Sequence of chain 1.A:
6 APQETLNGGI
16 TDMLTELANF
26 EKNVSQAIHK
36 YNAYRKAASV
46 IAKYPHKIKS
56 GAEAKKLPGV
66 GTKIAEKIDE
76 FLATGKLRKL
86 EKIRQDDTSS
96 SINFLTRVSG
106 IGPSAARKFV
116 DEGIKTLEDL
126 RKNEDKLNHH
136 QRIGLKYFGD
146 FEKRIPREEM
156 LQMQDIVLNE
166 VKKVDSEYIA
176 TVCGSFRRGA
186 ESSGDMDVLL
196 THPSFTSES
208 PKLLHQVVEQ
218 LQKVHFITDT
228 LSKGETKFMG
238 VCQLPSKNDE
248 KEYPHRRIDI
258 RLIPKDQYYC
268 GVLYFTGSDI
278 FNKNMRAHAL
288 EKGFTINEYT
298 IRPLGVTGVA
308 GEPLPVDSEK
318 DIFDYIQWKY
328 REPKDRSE

The small molecule below binds the protein below.
Small molecule (SMILES): Cc1cn([C@H]2C[C@H](O[P](=O)(O)OC[C@H]3O[C@@H](n4ccc(N)nc4=O)C[C@@H]3O[P](=O)(O)OC[C@H]3O[C@@H](n4cnc5c(=O)nc(N)[nH]c54)C[C@@H]3O[P](=O)(O)OC[C@H]3O[C@@H](n4cnc5c(=O)nc(N)[nH]c54)C[C@@H]3O)[C@@H](CO[P](=O)(O)O[C@H]3C[C@H](n4cnc5c(=O)nc(N)[nH]c54)O[C@@H]3COP(=O)(O)O)O2)c(=O)[nH]c1=O

Binding-site contacts:
Ligand atom OP1 contacts residue LEU62 of chain 1.A at 3.8 Å.
Ligand atom OP1 contacts residue GLY64 of chain 1.A at 2.8 Å (h-bond).
Ligand atom C8 contacts residue LYS35 of chain 1.A at 3.8 Å.
Ligand atom OP1 contacts residue NA1 of chain 1.F at 2.6 Å (h-bond).
Ligand atom OP2 contacts residue LYS68 of chain 1.A at 3.1 Å.
Ligand atom OP1 contacts residue THR67 of chain 1.A at 3.7 Å.
Ligand atom O3' contacts residue VAL65 of chain 1.A at 3.8 Å.
Ligand atom P contacts residue NA1 of chain 1.F at 3.6 Å.
Ligand atom O3' contacts residue LYS68 of chain 1.A at 3.9 Å.
Ligand atom OP2 contacts residue LYS68 of chain 1.A at 3.0 Å.
Ligand atom C3' contacts residue LYS68 of chain 1.A at 3.8 Å.
Ligand atom OP3 contacts residue LYS35 of chain 1.A at 2.8 Å (salt-bridge).
Ligand atom O3' contacts residue ILE69 of chain 1.A at 3.5 Å.
Ligand atom OP1 contacts residue ILE69 of chain 1.A at 2.9 Å (h-bond).
Ligand atom OP2 contacts residue THR67 of chain 1.A at 3.7 Å.
Ligand atom OP1 contacts residue GLY66 of chain 1.A at 2.8 Å (h-bond).
Ligand atom P contacts residue GLY64 of chain 1.A at 3.9 Å.
Ligand atom P contacts residue LYS68 of chain 1.A at 3.8 Å.
Ligand atom P contacts residue LYS35 of chain 1.A at 3.7 Å.
Ligand atom O3' contacts residue GLY64 of chain 1.A at 3.4 Å.
Ligand atom O5' contacts residue GLY66 of chain 1.A at 3.4 Å.
Ligand atom P contacts residue GLY66 of chain 1.A at 3.5 Å.
Ligand atom OP1 contacts residue PRO63 of chain 1.A at 3.8 Å.
Ligand atom P contacts residue ILE69 of chain 1.A at 3.8 Å.
Ligand atom O4' contacts residue ALA38 of chain 1.A at 3.9 Å.
Ligand atom OP2 contacts residue VAL65 of chain 1.A at 3.8 Å.
Ligand atom N7 contacts residue LYS35 of chain 1.A at 3.7 Å.
Ligand atom OP1 contacts residue LYS35 of chain 1.A at 3.8 Å.
Ligand atom OP2 contacts residue NA1 of chain 1.F at 3.8 Å.
Ligand atom C5' contacts residue GLY66 of chain 1.A at 3.5 Å.
Ligand atom C4' contacts residue GLY64 of chain 1.A at 3.3 Å.
Ligand atom OP1 contacts residue LYS68 of chain 1.A at 3.6 Å (salt-bridge).
Ligand atom P contacts residue LYS68 of chain 1.A at 3.8 Å.
Ligand atom OP1 contacts residue VAL65 of chain 1.A at 3.6 Å (h-bond).
Ligand atom N3 contacts residue ALA38 of chain 1.A at 3.5 Å.
Ligand atom C3' contacts residue GLY66 of chain 1.A at 3.9 Å.
Ligand atom C5' contacts residue TYR39 of chain 1.A at 3.4 Å (hydrophobic).
Ligand atom OP1 contacts residue LYS68 of chain 1.A at 3.4 Å.
Ligand atom OP2 contacts residue LYS72 of chain 1.A at 3.8 Å.
Ligand atom C5' contacts residue GLY64 of chain 1.A at 3.2 Å.